Binding-site contacts:
Ligand atom C5 contacts residue ASN21 of chain 56.E at 3.3 Å.
Ligand atom N2 contacts residue ASN21 of chain 56.E at 3.3 Å (h-bond).
Ligand atom C2 contacts residue ASN21 of chain 56.E at 2.5 Å.
Ligand atom C1 contacts residue ASN21 of chain 56.E at 1.4 Å.
Ligand atom C6 contacts residue ASN21 of chain 56.E at 3.3 Å.
Ligand atom C4 contacts residue ASN21 of chain 56.E at 3.8 Å.
Ligand atom C3 contacts residue ASN21 of chain 56.E at 3.7 Å.
Ligand atom O7 contacts residue ASN21 of chain 56.E at 4.0 Å.
Ligand atom O5 contacts residue ASN21 of chain 56.E at 2.5 Å (h-bond).
Ligand atom C7 contacts residue ASN21 of chain 56.E at 4.0 Å.
Ligand atom O6 contacts residue ASN21 of chain 56.E at 4.3 Å.

Sequence of chain 56.E:
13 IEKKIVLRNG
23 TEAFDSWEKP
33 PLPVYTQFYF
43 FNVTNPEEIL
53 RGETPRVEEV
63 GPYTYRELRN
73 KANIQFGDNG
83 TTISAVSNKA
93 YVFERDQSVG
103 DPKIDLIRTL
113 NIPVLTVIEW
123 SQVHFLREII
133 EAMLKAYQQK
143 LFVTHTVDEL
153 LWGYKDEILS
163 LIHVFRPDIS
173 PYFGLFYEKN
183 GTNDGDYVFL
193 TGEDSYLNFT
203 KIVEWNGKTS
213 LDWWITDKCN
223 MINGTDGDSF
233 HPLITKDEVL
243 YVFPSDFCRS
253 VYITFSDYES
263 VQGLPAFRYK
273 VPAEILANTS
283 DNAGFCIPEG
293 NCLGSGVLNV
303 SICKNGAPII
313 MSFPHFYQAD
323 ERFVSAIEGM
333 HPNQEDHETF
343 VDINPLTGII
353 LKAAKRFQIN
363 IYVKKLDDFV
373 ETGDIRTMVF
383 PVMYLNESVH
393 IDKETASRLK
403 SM

This small molecule binds to this protein.
Small molecule (SMILES): CC(=O)N[C@@H]1[C@@H](O)[C@H](O)[C@@H](CO)O[C@H]1O